Sequence of chain 1.D:
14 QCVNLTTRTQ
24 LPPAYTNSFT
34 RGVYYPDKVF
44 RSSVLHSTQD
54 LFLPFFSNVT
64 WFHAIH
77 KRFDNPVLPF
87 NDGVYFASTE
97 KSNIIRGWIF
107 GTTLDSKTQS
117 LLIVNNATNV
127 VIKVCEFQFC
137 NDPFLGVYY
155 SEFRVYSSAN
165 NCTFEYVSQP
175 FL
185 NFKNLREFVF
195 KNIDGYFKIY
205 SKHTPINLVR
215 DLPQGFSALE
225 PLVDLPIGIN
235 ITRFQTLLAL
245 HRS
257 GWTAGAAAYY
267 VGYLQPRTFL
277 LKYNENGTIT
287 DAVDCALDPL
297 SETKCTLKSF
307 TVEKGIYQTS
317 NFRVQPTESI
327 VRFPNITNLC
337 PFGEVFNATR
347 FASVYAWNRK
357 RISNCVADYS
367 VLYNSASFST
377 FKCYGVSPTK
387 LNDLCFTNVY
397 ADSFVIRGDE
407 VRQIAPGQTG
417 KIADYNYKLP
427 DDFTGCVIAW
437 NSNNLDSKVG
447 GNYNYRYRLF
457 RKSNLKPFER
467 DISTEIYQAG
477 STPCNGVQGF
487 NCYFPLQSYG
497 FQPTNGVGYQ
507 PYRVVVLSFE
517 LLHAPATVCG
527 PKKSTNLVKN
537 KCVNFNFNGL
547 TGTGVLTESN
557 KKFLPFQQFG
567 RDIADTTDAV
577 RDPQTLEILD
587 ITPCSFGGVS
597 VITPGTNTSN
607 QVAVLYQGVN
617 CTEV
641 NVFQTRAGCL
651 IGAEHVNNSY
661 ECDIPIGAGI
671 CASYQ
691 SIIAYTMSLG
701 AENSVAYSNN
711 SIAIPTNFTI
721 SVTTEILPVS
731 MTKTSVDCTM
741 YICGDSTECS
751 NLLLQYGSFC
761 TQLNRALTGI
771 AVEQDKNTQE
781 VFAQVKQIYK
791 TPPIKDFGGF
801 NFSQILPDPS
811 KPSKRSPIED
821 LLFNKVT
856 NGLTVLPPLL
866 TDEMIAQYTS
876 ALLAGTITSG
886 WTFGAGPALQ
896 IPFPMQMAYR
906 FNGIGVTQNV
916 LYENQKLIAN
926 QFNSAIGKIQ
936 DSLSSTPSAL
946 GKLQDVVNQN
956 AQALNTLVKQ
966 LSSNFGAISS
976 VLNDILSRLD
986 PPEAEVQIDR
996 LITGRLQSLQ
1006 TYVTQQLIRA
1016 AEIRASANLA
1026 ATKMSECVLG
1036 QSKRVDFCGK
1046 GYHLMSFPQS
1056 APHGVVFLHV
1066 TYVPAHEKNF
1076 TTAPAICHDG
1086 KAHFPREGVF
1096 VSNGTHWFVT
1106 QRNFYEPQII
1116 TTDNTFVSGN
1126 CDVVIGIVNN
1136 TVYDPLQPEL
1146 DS

Binding-site contacts:
Ligand atom N2 contacts residue ASN17 of chain 1.D at 3.1 Å (h-bond).
Ligand atom C5 contacts residue ASN17 of chain 1.D at 3.7 Å.
Ligand atom C8 contacts residue CYS15 of chain 1.D at 3.3 Å (hydrophobic).
Ligand atom C1 contacts residue ASN137 of chain 1.D at 4.0 Å.
Ligand atom O5 contacts residue ASN137 of chain 1.D at 3.8 Å.
Ligand atom O7 contacts residue ASN17 of chain 1.D at 3.1 Å (h-bond).
Ligand atom C8 contacts residue ASN17 of chain 1.D at 4.1 Å.
Ligand atom C7 contacts residue ASN17 of chain 1.D at 3.2 Å.
Ligand atom O5 contacts residue ASN17 of chain 1.D at 2.4 Å (h-bond).
Ligand atom C1 contacts residue ASN17 of chain 1.D at 1.5 Å.
Ligand atom C3 contacts residue ASN17 of chain 1.D at 3.9 Å.
Ligand atom C6 contacts residue ASN137 of chain 1.D at 4.0 Å.
Ligand atom C5 contacts residue ASN137 of chain 1.D at 3.6 Å.
Ligand atom C4 contacts residue ASN17 of chain 1.D at 4.3 Å.
Ligand atom C2 contacts residue ASN17 of chain 1.D at 2.6 Å.
Ligand atom C3 contacts residue ASN137 of chain 1.D at 4.4 Å.

A small-molecule ligand and the protein it binds are described below.
Small molecule (SMILES): CC(=O)N[C@H]1[C@H](O[C@H]2[C@H](O)[C@@H](NC(C)=O)CO[C@@H]2CO)O[C@H](CO)[C@@H](O)[C@@H]1O